The protein below binds the small molecule below.
Small molecule (SMILES): O=C(C[n+]1ccn2cccc2c1-c1ccc(F)cc1)c1ccc(F)cc1

Binding-site contacts:
Ligand atom C02 contacts residue SER103 of chain 6.A at 3.8 Å.
Ligand atom C21 contacts residue ASP46 of chain 6.A at 3.4 Å.
Ligand atom C22 contacts residue ILE48 of chain 6.A at 3.0 Å (hydrophobic).
Ligand atom F17 contacts residue GLU421 of chain 6.A at 3.3 Å.
Ligand atom C10 contacts residue PHE104 of chain 6.A at 3.8 Å (hydrophobic).
Ligand atom C16 contacts residue ASP46 of chain 6.A at 3.7 Å.
Ligand atom F07 contacts residue VAL60 of chain 6.A at 3.8 Å.
Ligand atom O01 contacts residue TRP56 of chain 6.A at 3.3 Å.
Ligand atom C19 contacts residue ASP46 of chain 6.A at 3.5 Å.
Ligand atom F07 contacts residue TRP33 of chain 6.A at 3.8 Å.
Ligand atom C08 contacts residue TRP56 of chain 6.A at 3.9 Å (hydrophobic).
Ligand atom C03 contacts residue TRP56 of chain 6.A at 3.5 Å (hydrophobic).
Ligand atom C06 contacts residue TRP56 of chain 6.A at 3.7 Å (hydrophobic).
Ligand atom C09 contacts residue MET85 of chain 6.A at 3.9 Å (hydrophobic).
Ligand atom C13 contacts residue SO41 of chain 6.J at 3.8 Å.
Ligand atom C09 contacts residue SER103 of chain 6.A at 3.8 Å.
Ligand atom C09 contacts residue TRP56 of chain 6.A at 3.8 Å (hydrophobic).
Ligand atom C05 contacts residue ALA53 of chain 6.A at 3.5 Å (hydrophobic).
Ligand atom C05 contacts residue TRP56 of chain 6.A at 3.5 Å (hydrophobic).
Ligand atom C25 contacts residue PHE47 of chain 6.A at 3.6 Å (hydrophobic).
Ligand atom C08 contacts residue LEU83 of chain 6.A at 3.7 Å (hydrophobic).
Ligand atom C23 contacts residue ILE48 of chain 6.A at 2.9 Å (hydrophobic).
Ligand atom C04 contacts residue TRP56 of chain 6.A at 3.4 Å (hydrophobic).
Ligand atom O01 contacts residue PHE422 of chain 6.A at 3.5 Å (h-bond).
Ligand atom C10 contacts residue SO41 of chain 6.J at 2.9 Å.
Ligand atom C04 contacts residue PHE104 of chain 6.A at 3.5 Å (hydrophobic).
Ligand atom C03 contacts residue PHE104 of chain 6.A at 3.8 Å (hydrophobic).
Ligand atom C22 contacts residue ASP46 of chain 6.A at 3.5 Å.
Ligand atom C22 contacts residue SER52 of chain 6.A at 3.6 Å.
Ligand atom C18 contacts residue ASP46 of chain 6.A at 3.2 Å.
Ligand atom N11 contacts residue SO41 of chain 6.J at 3.5 Å (h-bond).
Ligand atom C23 contacts residue SER52 of chain 6.A at 3.2 Å.
Ligand atom C02 contacts residue TRP56 of chain 6.A at 3.8 Å (hydrophobic).
Ligand atom N24 contacts residue ILE48 of chain 6.A at 3.9 Å.
Ligand atom C15 contacts residue SO41 of chain 6.J at 3.3 Å.
Ligand atom O01 contacts residue SER103 of chain 6.A at 3.6 Å (h-bond).
Ligand atom C26 contacts residue PHE104 of chain 6.A at 3.7 Å (hydrophobic).
Ligand atom F07 contacts residue LEU83 of chain 6.A at 3.6 Å.
Ligand atom C14 contacts residue SO41 of chain 6.J at 3.1 Å.
Ligand atom F07 contacts residue ARG57 of chain 6.A at 3.4 Å.

Sequence of chain 6.A:
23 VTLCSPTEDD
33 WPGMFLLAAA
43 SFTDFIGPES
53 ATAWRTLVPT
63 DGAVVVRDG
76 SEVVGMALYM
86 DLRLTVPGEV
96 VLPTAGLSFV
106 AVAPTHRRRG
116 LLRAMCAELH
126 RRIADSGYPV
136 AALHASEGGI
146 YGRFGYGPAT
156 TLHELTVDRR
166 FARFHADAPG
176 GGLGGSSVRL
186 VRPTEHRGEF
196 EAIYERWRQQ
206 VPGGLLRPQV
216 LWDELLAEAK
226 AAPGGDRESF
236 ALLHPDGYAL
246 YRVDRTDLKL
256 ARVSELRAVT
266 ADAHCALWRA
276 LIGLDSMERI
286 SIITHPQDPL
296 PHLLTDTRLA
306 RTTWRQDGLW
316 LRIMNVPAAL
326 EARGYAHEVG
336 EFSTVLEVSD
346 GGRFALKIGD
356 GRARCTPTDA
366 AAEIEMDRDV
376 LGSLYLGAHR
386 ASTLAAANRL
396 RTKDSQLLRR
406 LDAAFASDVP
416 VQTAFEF